Binding-site contacts:
Ligand atom C8 contacts residue ASN603 of chain 1.C at 4.4 Å.
Ligand atom C1 contacts residue ASN603 of chain 1.C at 1.5 Å.
Ligand atom C7 contacts residue ASN603 of chain 1.C at 3.2 Å.
Ligand atom O7 contacts residue ASN603 of chain 1.C at 3.0 Å (h-bond).
Ligand atom C4 contacts residue ASN603 of chain 1.C at 4.2 Å.
Ligand atom O7 contacts residue THR604 of chain 1.C at 4.1 Å.
Ligand atom O5 contacts residue ASN603 of chain 1.C at 2.3 Å (h-bond).
Ligand atom C2 contacts residue ASN603 of chain 1.C at 2.4 Å.
Ligand atom N2 contacts residue ASN603 of chain 1.C at 2.9 Å (h-bond).
Ligand atom C3 contacts residue ASN603 of chain 1.C at 3.8 Å.
Ligand atom O6 contacts residue ASN603 of chain 1.C at 4.3 Å.
Ligand atom C5 contacts residue ASN603 of chain 1.C at 3.6 Å.

Sequence of chain 1.C:
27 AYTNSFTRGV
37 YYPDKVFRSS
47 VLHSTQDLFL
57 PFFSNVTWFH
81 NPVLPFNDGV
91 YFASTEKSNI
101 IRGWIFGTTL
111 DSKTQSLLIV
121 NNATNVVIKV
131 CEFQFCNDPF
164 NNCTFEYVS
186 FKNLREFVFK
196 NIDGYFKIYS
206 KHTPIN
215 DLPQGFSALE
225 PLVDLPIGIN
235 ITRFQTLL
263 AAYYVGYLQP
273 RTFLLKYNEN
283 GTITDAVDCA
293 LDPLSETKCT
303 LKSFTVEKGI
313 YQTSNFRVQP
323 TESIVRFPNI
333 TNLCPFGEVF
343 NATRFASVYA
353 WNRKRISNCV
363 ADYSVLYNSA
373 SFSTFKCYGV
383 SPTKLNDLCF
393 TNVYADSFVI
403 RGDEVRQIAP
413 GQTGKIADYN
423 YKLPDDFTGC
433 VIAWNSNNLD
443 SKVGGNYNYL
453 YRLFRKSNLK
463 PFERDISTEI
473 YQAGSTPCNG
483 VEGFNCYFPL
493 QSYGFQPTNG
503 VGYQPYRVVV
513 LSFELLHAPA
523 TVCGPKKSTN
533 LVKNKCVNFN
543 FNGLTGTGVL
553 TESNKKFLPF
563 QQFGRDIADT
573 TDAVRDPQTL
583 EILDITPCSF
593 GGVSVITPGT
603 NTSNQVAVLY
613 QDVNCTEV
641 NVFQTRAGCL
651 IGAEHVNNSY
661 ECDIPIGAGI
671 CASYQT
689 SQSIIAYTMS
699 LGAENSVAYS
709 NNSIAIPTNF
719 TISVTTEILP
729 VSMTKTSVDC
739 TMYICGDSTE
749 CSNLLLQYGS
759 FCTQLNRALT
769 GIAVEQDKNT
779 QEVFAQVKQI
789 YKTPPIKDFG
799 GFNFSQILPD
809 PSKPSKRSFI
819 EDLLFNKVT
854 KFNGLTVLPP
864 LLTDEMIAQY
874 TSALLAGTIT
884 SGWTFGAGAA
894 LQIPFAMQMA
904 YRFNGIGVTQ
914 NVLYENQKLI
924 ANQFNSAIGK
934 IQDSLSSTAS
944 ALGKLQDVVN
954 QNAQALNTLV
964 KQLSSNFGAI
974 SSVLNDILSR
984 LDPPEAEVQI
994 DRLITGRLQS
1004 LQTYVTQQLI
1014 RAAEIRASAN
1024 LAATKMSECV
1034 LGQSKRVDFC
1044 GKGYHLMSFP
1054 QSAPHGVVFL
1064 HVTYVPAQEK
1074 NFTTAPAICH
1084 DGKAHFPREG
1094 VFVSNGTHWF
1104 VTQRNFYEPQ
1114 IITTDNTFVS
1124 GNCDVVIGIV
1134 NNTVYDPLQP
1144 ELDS

A protein and the small-molecule ligand that binds it are described below.
Small molecule (SMILES): CC(=O)N[C@@H]1[C@@H](O)[C@H](O)[C@@H](CO)O[C@H]1O